The small molecule below binds the protein below.
Small molecule (SMILES): CC(C)C[C@@H](C=O)NC(=O)[C@H](CC(C)C)NC(=O)[C@H](Cc1ccc(O)cc1)NC(=O)[C@H](CCCN=C(N)N)NC(=O)[C@H](CC(C)C)NC(=O)[C@H](CC(C)C)NC(=O)[C@H](CCC(N)=O)NC(=O)[C@@H](N)CC1=NC=NC1

Sequence of chain 1.A:
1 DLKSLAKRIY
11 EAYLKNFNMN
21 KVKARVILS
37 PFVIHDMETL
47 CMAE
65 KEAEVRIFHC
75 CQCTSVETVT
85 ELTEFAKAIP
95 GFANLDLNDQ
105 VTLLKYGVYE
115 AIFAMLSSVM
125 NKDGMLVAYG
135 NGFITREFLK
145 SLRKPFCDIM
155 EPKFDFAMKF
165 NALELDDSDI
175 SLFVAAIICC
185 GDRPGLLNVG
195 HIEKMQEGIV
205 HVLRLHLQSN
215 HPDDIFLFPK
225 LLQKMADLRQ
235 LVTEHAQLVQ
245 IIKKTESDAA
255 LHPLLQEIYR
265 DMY

Binding-site contacts:
Ligand atom NE2 contacts residue GLU261 of chain 1.A at 4.0 Å.
Ligand atom C contacts residue GLU261 of chain 1.A at 4.0 Å.
Ligand atom CB contacts residue LEU258 of chain 1.A at 3.9 Å (hydrophobic).
Ligand atom CD2 contacts residue THR87 of chain 1.A at 3.9 Å.
Ligand atom CD2 contacts residue THR84 of chain 1.A at 3.6 Å.
Ligand atom CD2 contacts residue GLN104 of chain 1.A at 3.5 Å.
Ligand atom CG contacts residue VAL105 of chain 1.A at 3.7 Å (hydrophobic).
Ligand atom NH2 contacts residue ASN102 of chain 1.A at 3.2 Å (h-bond).
Ligand atom CD1 contacts residue PRO257 of chain 1.A at 3.7 Å (hydrophobic).
Ligand atom CD1 contacts residue GLU261 of chain 1.A at 3.5 Å.
Ligand atom CD1 contacts residue THR87 of chain 1.A at 3.7 Å.
Ligand atom CB contacts residue GLU261 of chain 1.A at 3.4 Å.
Ligand atom CG contacts residue GLU261 of chain 1.A at 3.4 Å.
Ligand atom N contacts residue GLU261 of chain 1.A at 3.5 Å (salt-bridge).
Ligand atom C contacts residue THR87 of chain 1.A at 3.7 Å.
Ligand atom CD1 contacts residue GLN104 of chain 1.A at 3.6 Å.
Ligand atom CA contacts residue GLU261 of chain 1.A at 3.1 Å.
Ligand atom O contacts residue LYS91 of chain 1.A at 3.1 Å (salt-bridge).
Ligand atom CD2 contacts residue LEU108 of chain 1.A at 3.6 Å (hydrophobic).
Ligand atom CB contacts residue THR87 of chain 1.A at 3.7 Å.
Ligand atom CD1 contacts residue LEU108 of chain 1.A at 3.9 Å (hydrophobic).
Ligand atom CD2 contacts residue GLU261 of chain 1.A at 3.8 Å.
Ligand atom NE contacts residue LEU101 of chain 1.A at 3.6 Å.
Ligand atom N contacts residue GLU261 of chain 1.A at 2.9 Å (salt-bridge).
Ligand atom CD1 contacts residue VAL105 of chain 1.A at 3.6 Å (hydrophobic).
Ligand atom O contacts residue THR87 of chain 1.A at 3.6 Å.
Ligand atom CA contacts residue GLU261 of chain 1.A at 3.6 Å.
Ligand atom ND1 contacts residue VAL105 of chain 1.A at 3.5 Å.
Ligand atom CG contacts residue LEU108 of chain 1.A at 3.9 Å (hydrophobic).
Ligand atom N contacts residue LEU258 of chain 1.A at 3.8 Å.
Ligand atom CG contacts residue LEU101 of chain 1.A at 3.3 Å (hydrophobic).
Ligand atom CB contacts residue VAL105 of chain 1.A at 3.7 Å (hydrophobic).
Ligand atom C contacts residue GLU261 of chain 1.A at 3.0 Å.
Ligand atom NE2 contacts residue LYS109 of chain 1.A at 3.5 Å (salt-bridge).
Ligand atom CD2 contacts residue VAL105 of chain 1.A at 3.8 Å (hydrophobic).
Ligand atom CB contacts residue GLU261 of chain 1.A at 3.1 Å.
Ligand atom CD1 contacts residue LEU258 of chain 1.A at 3.5 Å (hydrophobic).
Ligand atom O contacts residue GLU261 of chain 1.A at 3.1 Å (salt-bridge).
Ligand atom CD2 contacts residue LYS109 of chain 1.A at 3.9 Å.
Ligand atom CG contacts residue GLU261 of chain 1.A at 3.4 Å.